Sequence of chain 1.A:
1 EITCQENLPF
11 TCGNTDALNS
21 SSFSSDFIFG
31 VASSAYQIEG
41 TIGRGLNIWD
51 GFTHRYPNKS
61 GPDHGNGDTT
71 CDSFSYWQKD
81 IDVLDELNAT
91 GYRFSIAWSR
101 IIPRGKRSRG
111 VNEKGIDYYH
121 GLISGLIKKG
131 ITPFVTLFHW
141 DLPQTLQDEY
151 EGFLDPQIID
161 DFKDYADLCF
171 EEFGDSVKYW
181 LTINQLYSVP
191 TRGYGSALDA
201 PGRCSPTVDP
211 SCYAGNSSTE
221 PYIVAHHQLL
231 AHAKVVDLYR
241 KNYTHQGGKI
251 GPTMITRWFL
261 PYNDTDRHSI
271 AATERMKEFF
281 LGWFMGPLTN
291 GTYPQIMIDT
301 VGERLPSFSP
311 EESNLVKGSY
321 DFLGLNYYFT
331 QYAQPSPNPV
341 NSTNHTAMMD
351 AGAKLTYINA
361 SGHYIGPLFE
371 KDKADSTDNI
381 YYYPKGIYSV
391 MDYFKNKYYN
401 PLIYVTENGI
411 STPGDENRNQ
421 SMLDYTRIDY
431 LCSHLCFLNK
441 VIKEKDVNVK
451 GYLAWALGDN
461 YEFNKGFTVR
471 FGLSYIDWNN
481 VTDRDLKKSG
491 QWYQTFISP

Binding-site contacts:
Ligand atom C1 contacts residue ASN359 of chain 1.A at 1.5 Å.
Ligand atom O7 contacts residue ASP264 of chain 1.A at 2.9 Å (salt-bridge).
Ligand atom O7 contacts residue ASN263 of chain 1.A at 3.5 Å.
Ligand atom C8 contacts residue TYR262 of chain 1.A at 4.0 Å (hydrophobic).
Ligand atom O3 contacts residue ASP264 of chain 1.A at 4.3 Å.
Ligand atom C3 contacts residue SER361 of chain 1.A at 3.8 Å.
Ligand atom C8 contacts residue SER361 of chain 1.A at 4.1 Å.
Ligand atom C5 contacts residue HIS363 of chain 1.A at 3.9 Å.
Ligand atom O5 contacts residue ASN359 of chain 1.A at 2.3 Å (h-bond).
Ligand atom O6 contacts residue HIS363 of chain 1.A at 4.0 Å.
Ligand atom N2 contacts residue ASN359 of chain 1.A at 2.9 Å (h-bond).
Ligand atom C1 contacts residue HIS363 of chain 1.A at 3.8 Å.
Ligand atom C7 contacts residue TYR262 of chain 1.A at 3.9 Å (hydrophobic).
Ligand atom C6 contacts residue HIS363 of chain 1.A at 3.5 Å.
Ligand atom C1 contacts residue SER361 of chain 1.A at 3.5 Å.
Ligand atom C3 contacts residue ASN359 of chain 1.A at 3.8 Å.
Ligand atom C5 contacts residue ASN359 of chain 1.A at 3.6 Å.
Ligand atom C2 contacts residue ASN359 of chain 1.A at 2.5 Å.
Ligand atom C7 contacts residue ASN359 of chain 1.A at 3.5 Å.
Ligand atom C7 contacts residue ASP264 of chain 1.A at 3.8 Å.
Ligand atom C2 contacts residue SER361 of chain 1.A at 3.6 Å.
Ligand atom C4 contacts residue ASN359 of chain 1.A at 4.2 Å.
Ligand atom C8 contacts residue ALA360 of chain 1.A at 4.0 Å (hydrophobic).
Ligand atom O7 contacts residue ASN359 of chain 1.A at 3.8 Å.
Ligand atom N2 contacts residue SER361 of chain 1.A at 3.0 Å (h-bond).
Ligand atom C8 contacts residue ASN263 of chain 1.A at 3.5 Å.
Ligand atom O5 contacts residue TYR332 of chain 1.A at 4.2 Å.
Ligand atom O7 contacts residue TYR262 of chain 1.A at 3.7 Å.
Ligand atom O7 contacts residue PRO261 of chain 1.A at 4.4 Å.
Ligand atom O5 contacts residue HIS363 of chain 1.A at 3.6 Å.
Ligand atom C8 contacts residue ASP264 of chain 1.A at 4.2 Å.
Ligand atom C7 contacts residue SER361 of chain 1.A at 4.1 Å.
Ligand atom C7 contacts residue ASN263 of chain 1.A at 4.0 Å.

The small molecule below binds the protein below.
Small molecule (SMILES): CC(=O)N[C@H]1[C@H](O[C@H]2[C@H](O)[C@@H](NC(C)=O)CO[C@@H]2CO)O[C@H](CO)[C@@H](O)[C@@H]1O